Binding-site contacts:
Ligand atom C11 contacts residue TYR43 of chain 1.A at 3.7 Å (hydrophobic).
Ligand atom C contacts residue ALA146 of chain 1.A at 3.9 Å (hydrophobic).
Ligand atom C27 contacts residue MET265 of chain 1.A at 4.0 Å (hydrophobic).
Ligand atom C12 contacts residue LEU153 of chain 1.A at 3.7 Å (hydrophobic).
Ligand atom C29 contacts residue PHE24 of chain 1.A at 3.6 Å (hydrophobic).
Ligand atom C11 contacts residue VAL149 of chain 1.A at 3.7 Å (hydrophobic).
Ligand atom C24 contacts residue ALA146 of chain 1.A at 3.9 Å (hydrophobic).
Ligand atom C12 contacts residue VAL149 of chain 1.A at 4.0 Å (hydrophobic).
Ligand atom C22 contacts residue LEU153 of chain 1.A at 3.5 Å (hydrophobic).
Ligand atom C2 contacts residue GLN182 of chain 1.A at 3.4 Å.
Ligand atom C18 contacts residue LEU153 of chain 1.A at 4.0 Å (hydrophobic).
Ligand atom C21 contacts residue LEU153 of chain 1.A at 3.7 Å (hydrophobic).
Ligand atom C10 contacts residue VAL149 of chain 1.A at 3.7 Å (hydrophobic).
Ligand atom C19 contacts residue PHE258 of chain 1.A at 3.6 Å (hydrophobic).
Ligand atom C24 contacts residue GLY178 of chain 1.A at 3.6 Å.
Ligand atom C20 contacts residue CYS259 of chain 1.A at 4.0 Å (hydrophobic).
Ligand atom O2 contacts residue LEU181 of chain 1.A at 3.6 Å.
Ligand atom C2 contacts residue ALA146 of chain 1.A at 3.5 Å (hydrophobic).
Ligand atom CL contacts residue LEU153 of chain 1.A at 3.8 Å.
Ligand atom O4 contacts residue MET265 of chain 1.A at 3.9 Å.
Ligand atom C20 contacts residue LEU153 of chain 1.A at 4.0 Å (hydrophobic).
Ligand atom C contacts residue VAL149 of chain 1.A at 3.8 Å (hydrophobic).
Ligand atom C23 contacts residue LEU153 of chain 1.A at 3.7 Å (hydrophobic).
Ligand atom CL contacts residue LEU46 of chain 1.A at 4.0 Å.
Ligand atom C10 contacts residue TYR43 of chain 1.A at 3.9 Å (hydrophobic).
Ligand atom C10 contacts residue LEU46 of chain 1.A at 3.6 Å (hydrophobic).
Ligand atom O5 contacts residue TYR43 of chain 1.A at 2.9 Å (h-bond).
Ligand atom C24 contacts residue GLY150 of chain 1.A at 3.7 Å.
Ligand atom O1 contacts residue PHE24 of chain 1.A at 3.7 Å.
Ligand atom C28 contacts residue PHE24 of chain 1.A at 3.6 Å (hydrophobic).
Ligand atom C23 contacts residue LEU181 of chain 1.A at 3.9 Å (hydrophobic).
Ligand atom C15 contacts residue PHE24 of chain 1.A at 3.6 Å (hydrophobic).
Ligand atom C contacts residue VAL145 of chain 1.A at 3.7 Å (hydrophobic).
Ligand atom C6 contacts residue TYR43 of chain 1.A at 3.6 Å (hydrophobic).
Ligand atom C24 contacts residue VAL149 of chain 1.A at 4.0 Å (hydrophobic).
Ligand atom C20 contacts residue PHE258 of chain 1.A at 3.5 Å (hydrophobic).
Ligand atom C7 contacts residue TYR43 of chain 1.A at 3.7 Å (hydrophobic).
Ligand atom C16 contacts residue PRO262 of chain 1.A at 4.0 Å (hydrophobic).
Ligand atom C15 contacts residue PRO262 of chain 1.A at 3.4 Å (hydrophobic).
Ligand atom CL contacts residue TYR43 of chain 1.A at 3.8 Å.

Sequence of chain 1.A:
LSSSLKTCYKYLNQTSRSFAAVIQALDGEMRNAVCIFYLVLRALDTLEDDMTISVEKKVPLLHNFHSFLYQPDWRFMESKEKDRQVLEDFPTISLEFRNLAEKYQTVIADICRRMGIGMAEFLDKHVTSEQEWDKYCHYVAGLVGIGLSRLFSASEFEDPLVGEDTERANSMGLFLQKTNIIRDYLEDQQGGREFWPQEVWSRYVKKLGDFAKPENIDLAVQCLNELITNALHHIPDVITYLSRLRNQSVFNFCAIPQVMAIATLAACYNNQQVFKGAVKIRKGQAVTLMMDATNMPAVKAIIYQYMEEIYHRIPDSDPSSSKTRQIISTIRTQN

The protein below binds the small molecule below.
Small molecule (SMILES): COc1ccccc1[C@H]1OCCN([C@@H]2CCC[C@H](C(=O)O)C2)C(=O)CC(=O)N(CC(C)(C)C)c2ccc(Cl)cc21